Sequence of chain 1.A:
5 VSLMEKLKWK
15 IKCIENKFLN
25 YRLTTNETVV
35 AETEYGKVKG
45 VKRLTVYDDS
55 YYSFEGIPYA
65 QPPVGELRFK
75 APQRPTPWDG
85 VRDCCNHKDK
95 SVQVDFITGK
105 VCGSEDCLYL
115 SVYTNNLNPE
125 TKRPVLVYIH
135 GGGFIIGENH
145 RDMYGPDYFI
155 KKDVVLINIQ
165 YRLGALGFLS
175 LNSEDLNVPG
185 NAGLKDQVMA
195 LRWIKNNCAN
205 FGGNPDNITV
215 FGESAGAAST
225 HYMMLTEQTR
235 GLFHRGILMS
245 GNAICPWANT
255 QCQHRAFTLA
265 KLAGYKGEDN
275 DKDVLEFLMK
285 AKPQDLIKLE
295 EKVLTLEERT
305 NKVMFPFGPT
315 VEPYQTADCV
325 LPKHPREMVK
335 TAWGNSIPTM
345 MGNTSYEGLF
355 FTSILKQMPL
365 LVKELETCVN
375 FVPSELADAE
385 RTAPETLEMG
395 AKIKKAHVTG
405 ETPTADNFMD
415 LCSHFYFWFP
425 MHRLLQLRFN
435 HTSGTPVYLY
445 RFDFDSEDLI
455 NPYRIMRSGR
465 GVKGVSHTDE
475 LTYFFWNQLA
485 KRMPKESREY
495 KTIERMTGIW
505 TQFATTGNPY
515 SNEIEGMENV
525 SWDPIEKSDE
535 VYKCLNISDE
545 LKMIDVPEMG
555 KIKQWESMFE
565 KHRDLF

A small-molecule ligand and the protein it binds are described below.
Small molecule (SMILES): CCOP(=O)(O)OCC

Binding-site contacts:
Ligand atom P1 contacts residue GLY136 of chain 1.A at 4.1 Å.
Ligand atom O1 contacts residue HIS471 of chain 1.A at 3.8 Å.
Ligand atom C2 contacts residue HIS471 of chain 1.A at 3.5 Å.
Ligand atom C3 contacts residue HIS471 of chain 1.A at 3.6 Å.
Ligand atom O3 contacts residue TRP251 of chain 1.A at 4.1 Å.
Ligand atom C4 contacts residue SER218 of chain 1.A at 4.1 Å.
Ligand atom P1 contacts residue SER218 of chain 1.A at 1.5 Å.
Ligand atom C4 contacts residue TRP251 of chain 1.A at 3.8 Å (hydrophobic).
Ligand atom O4 contacts residue GLY135 of chain 1.A at 3.8 Å.
Ligand atom C2 contacts residue TYR457 of chain 1.A at 4.0 Å (hydrophobic).
Ligand atom O3 contacts residue GLY137 of chain 1.A at 4.0 Å.
Ligand atom P1 contacts residue GLY137 of chain 1.A at 3.8 Å.
Ligand atom C2 contacts residue SER218 of chain 1.A at 3.2 Å.
Ligand atom O4 contacts residue GLY136 of chain 1.A at 2.8 Å (h-bond).
Ligand atom P1 contacts residue ALA219 of chain 1.A at 3.4 Å.
Ligand atom C3 contacts residue THR472 of chain 1.A at 3.6 Å.
Ligand atom O1 contacts residue SER218 of chain 1.A at 2.7 Å (h-bond).
Ligand atom C4 contacts residue PHE421 of chain 1.A at 4.5 Å (hydrophobic).
Ligand atom O3 contacts residue SER218 of chain 1.A at 2.6 Å (h-bond).
Ligand atom O4 contacts residue SER218 of chain 1.A at 2.5 Å (h-bond).
Ligand atom C1 contacts residue PHE421 of chain 1.A at 4.5 Å (hydrophobic).
Ligand atom C3 contacts residue SER218 of chain 1.A at 4.4 Å.
Ligand atom C2 contacts residue THR472 of chain 1.A at 4.1 Å.
Ligand atom C3 contacts residue TYR457 of chain 1.A at 3.5 Å (hydrophobic).
Ligand atom O3 contacts residue ALA219 of chain 1.A at 4.2 Å.
Ligand atom O4 contacts residue GLY137 of chain 1.A at 2.7 Å (h-bond).
Ligand atom C4 contacts residue MET308 of chain 1.A at 3.6 Å (hydrophobic).
Ligand atom C1 contacts residue TRP251 of chain 1.A at 3.5 Å (hydrophobic).
Ligand atom O1 contacts residue GLY137 of chain 1.A at 4.2 Å.
Ligand atom C2 contacts residue GLY136 of chain 1.A at 4.2 Å.
Ligand atom C1 contacts residue SER218 of chain 1.A at 2.8 Å.
Ligand atom O1 contacts residue GLY136 of chain 1.A at 4.2 Å.
Ligand atom O4 contacts residue ALA219 of chain 1.A at 2.8 Å (h-bond).
Ligand atom P1 contacts residue HIS471 of chain 1.A at 3.9 Å.
Ligand atom C3 contacts residue PHE354 of chain 1.A at 3.5 Å (hydrophobic).